Sequence of chain 1.Q:
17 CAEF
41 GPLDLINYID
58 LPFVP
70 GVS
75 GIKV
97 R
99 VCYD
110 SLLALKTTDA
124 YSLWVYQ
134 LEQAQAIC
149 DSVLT

The protein below binds the small molecule below.
Small molecule (SMILES): CC(C)[C@H](N)C(=O)N[C@H](C(=O)N[C@@H](CC(N)=O)C(=O)N1CCC[C@H]1C(=O)N[C@H](C=O)CCCCN)C(C)C

Binding-site contacts:
Ligand atom CG1 contacts residue ARG97 of chain 1.Q at 3.8 Å.
Ligand atom CB contacts residue ARG97 of chain 1.Q at 4.3 Å.
Ligand atom N contacts residue ARG97 of chain 1.Q at 4.4 Å.
Ligand atom O contacts residue MSE98 of chain 1.Q at 4.3 Å.
Ligand atom CG1 contacts residue MSE98 of chain 1.Q at 3.3 Å.
Ligand atom CG contacts residue LEU152 of chain 1.Q at 4.2 Å (hydrophobic).
Ligand atom CB contacts residue MSE98 of chain 1.Q at 3.4 Å.
Ligand atom CG2 contacts residue MSE98 of chain 1.Q at 4.1 Å.
Ligand atom CG1 contacts residue CYS141 of chain 1.Q at 3.7 Å (hydrophobic).
Ligand atom CB contacts residue CYS141 of chain 1.Q at 4.4 Å (hydrophobic).
Ligand atom CG2 contacts residue CYS141 of chain 1.Q at 3.8 Å (hydrophobic).
Ligand atom CA contacts residue ARG97 of chain 1.Q at 4.5 Å.